Sequence of chain 1.F:
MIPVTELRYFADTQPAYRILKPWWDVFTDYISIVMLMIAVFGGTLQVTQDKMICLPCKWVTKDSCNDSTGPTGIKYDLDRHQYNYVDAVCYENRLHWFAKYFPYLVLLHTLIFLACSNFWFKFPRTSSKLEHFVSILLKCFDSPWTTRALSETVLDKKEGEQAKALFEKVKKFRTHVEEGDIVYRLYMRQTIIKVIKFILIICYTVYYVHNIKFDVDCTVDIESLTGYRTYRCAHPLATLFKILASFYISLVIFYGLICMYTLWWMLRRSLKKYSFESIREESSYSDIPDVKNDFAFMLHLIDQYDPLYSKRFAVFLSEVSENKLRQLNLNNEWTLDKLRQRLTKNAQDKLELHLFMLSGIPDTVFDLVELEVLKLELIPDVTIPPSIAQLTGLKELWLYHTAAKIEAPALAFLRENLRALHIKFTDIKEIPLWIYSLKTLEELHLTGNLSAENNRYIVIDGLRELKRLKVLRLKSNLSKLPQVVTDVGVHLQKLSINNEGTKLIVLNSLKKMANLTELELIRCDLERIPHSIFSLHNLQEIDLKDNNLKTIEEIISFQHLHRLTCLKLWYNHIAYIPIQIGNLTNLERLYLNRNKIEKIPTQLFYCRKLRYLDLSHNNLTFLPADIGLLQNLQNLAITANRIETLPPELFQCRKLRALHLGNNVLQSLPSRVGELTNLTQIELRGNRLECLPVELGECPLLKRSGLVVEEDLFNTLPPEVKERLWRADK

This small molecule binds to this protein.
Small molecule (SMILES): CC(C)CCC[C@@H](C)[C@H]1CC[C@H]2[C@@H]3CC=C4C[C@@H](O)CC[C@]4(C)[C@H]3CC[C@]12C

Binding-site contacts:
Ligand atom C21 contacts residue PHE324 of chain 1.A at 3.7 Å (hydrophobic).
Ligand atom C26 contacts residue LEU131 of chain 1.F at 4.0 Å (hydrophobic).
Ligand atom C20 contacts residue SER327 of chain 1.A at 4.2 Å.
Ligand atom C18 contacts residue CLR1 of chain 1.J at 3.7 Å.
Ligand atom C13 contacts residue SER323 of chain 1.A at 4.1 Å.
Ligand atom C1 contacts residue ILE320 of chain 1.A at 3.2 Å (hydrophobic).
Ligand atom C23 contacts residue SER327 of chain 1.A at 3.3 Å.
Ligand atom C21 contacts residue SER323 of chain 1.A at 4.4 Å.
Ligand atom C5 contacts residue POV1 of chain 1.BA at 4.0 Å.
Ligand atom C2 contacts residue ILE320 of chain 1.A at 4.1 Å (hydrophobic).
Ligand atom C12 contacts residue ILE320 of chain 1.A at 4.2 Å (hydrophobic).
Ligand atom C11 contacts residue SER323 of chain 1.A at 4.1 Å.
Ligand atom C10 contacts residue ILE320 of chain 1.A at 4.3 Å (hydrophobic).
Ligand atom C3 contacts residue POV1 of chain 1.BA at 3.4 Å.
Ligand atom C27 contacts residue PHE331 of chain 1.A at 3.8 Å (hydrophobic).
Ligand atom C22 contacts residue SER327 of chain 1.A at 3.6 Å.
Ligand atom C4 contacts residue POV1 of chain 1.BA at 3.5 Å.
Ligand atom O1 contacts residue LYS319 of chain 1.A at 3.5 Å.
Ligand atom C16 contacts residue CLR1 of chain 1.J at 4.2 Å.
Ligand atom C2 contacts residue POV1 of chain 1.BA at 3.2 Å.
Ligand atom C2 contacts residue THR316 of chain 1.A at 4.0 Å.
Ligand atom O1 contacts residue CLR1 of chain 1.J at 4.2 Å.
Ligand atom C12 contacts residue SER323 of chain 1.A at 4.1 Å.
Ligand atom C1 contacts residue POV1 of chain 1.BA at 4.1 Å.
Ligand atom C18 contacts residue SER323 of chain 1.A at 2.9 Å.
Ligand atom C22 contacts residue CLR1 of chain 1.J at 3.9 Å.
Ligand atom C8 contacts residue CLR1 of chain 1.J at 3.9 Å.
Ligand atom C25 contacts residue PHE324 of chain 1.A at 4.0 Å (hydrophobic).
Ligand atom C23 contacts residue CLR1 of chain 1.J at 4.1 Å.
Ligand atom C24 contacts residue CLR1 of chain 1.J at 4.0 Å.
Ligand atom C27 contacts residue SER327 of chain 1.A at 3.9 Å.
Ligand atom C26 contacts residue PHE324 of chain 1.A at 3.0 Å (hydrophobic).
Ligand atom C19 contacts residue CLR1 of chain 1.J at 3.9 Å.
Ligand atom C7 contacts residue CLR1 of chain 1.J at 4.1 Å.
Ligand atom C9 contacts residue ILE320 of chain 1.A at 4.2 Å (hydrophobic).
Ligand atom C19 contacts residue SER323 of chain 1.A at 3.8 Å.
Ligand atom C27 contacts residue PHE324 of chain 1.A at 3.9 Å (hydrophobic).
Ligand atom C15 contacts residue CLR1 of chain 1.J at 4.0 Å.
Ligand atom C11 contacts residue ILE320 of chain 1.A at 3.4 Å (hydrophobic).
Ligand atom C6 contacts residue POV1 of chain 1.BA at 4.4 Å.

Sequence of chain 1.A:
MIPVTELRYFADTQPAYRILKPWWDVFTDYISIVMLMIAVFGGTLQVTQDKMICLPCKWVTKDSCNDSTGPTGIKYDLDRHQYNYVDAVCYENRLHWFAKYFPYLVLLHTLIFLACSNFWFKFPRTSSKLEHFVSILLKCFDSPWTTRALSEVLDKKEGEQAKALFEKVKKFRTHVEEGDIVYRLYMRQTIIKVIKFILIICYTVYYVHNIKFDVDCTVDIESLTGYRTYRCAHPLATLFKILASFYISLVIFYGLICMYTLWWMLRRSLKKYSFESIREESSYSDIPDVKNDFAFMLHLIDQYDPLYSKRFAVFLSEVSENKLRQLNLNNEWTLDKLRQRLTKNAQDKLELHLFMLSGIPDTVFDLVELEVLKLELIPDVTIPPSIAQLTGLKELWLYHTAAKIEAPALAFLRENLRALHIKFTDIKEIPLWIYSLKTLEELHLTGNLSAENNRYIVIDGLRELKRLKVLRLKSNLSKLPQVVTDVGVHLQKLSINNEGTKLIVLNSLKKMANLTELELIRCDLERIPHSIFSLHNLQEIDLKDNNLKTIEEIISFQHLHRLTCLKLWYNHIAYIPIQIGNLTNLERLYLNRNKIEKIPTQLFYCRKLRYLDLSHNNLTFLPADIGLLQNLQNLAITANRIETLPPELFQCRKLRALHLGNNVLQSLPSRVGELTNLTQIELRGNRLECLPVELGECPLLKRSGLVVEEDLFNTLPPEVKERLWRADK